Sequence of chain 1.F:
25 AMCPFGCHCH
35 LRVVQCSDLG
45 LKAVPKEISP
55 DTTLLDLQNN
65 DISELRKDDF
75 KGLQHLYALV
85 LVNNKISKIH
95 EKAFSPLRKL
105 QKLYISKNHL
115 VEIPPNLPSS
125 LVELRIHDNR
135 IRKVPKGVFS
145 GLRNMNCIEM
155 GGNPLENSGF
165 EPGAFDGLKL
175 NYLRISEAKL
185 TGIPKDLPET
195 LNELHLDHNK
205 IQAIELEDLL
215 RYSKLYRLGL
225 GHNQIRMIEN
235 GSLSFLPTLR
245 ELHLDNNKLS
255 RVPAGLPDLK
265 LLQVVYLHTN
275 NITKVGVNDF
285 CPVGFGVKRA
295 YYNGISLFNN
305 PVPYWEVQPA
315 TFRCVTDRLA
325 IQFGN

Binding-site contacts:
Ligand atom C4 contacts residue ASN275 of chain 1.F at 4.4 Å.
Ligand atom O7 contacts residue ASN275 of chain 1.F at 3.4 Å (h-bond).
Ligand atom C2 contacts residue ASN275 of chain 1.F at 2.7 Å.
Ligand atom C5 contacts residue ASN275 of chain 1.F at 3.6 Å.
Ligand atom C1 contacts residue ASN275 of chain 1.F at 1.5 Å.
Ligand atom C7 contacts residue ASN275 of chain 1.F at 3.0 Å.
Ligand atom N2 contacts residue ASN275 of chain 1.F at 3.3 Å (h-bond).
Ligand atom C3 contacts residue ASN275 of chain 1.F at 4.0 Å.
Ligand atom C8 contacts residue ASN275 of chain 1.F at 3.2 Å.
Ligand atom O5 contacts residue ASN275 of chain 1.F at 2.4 Å (h-bond).

A small-molecule ligand and the protein it binds are described below.
Small molecule (SMILES): CC(=O)N[C@@H]1[C@@H](O)[C@H](O)[C@@H](CO)O[C@H]1O